Binding-site contacts:
Ligand atom C' contacts residue TYR325 of chain 2.A at 3.4 Å (hydrophobic).
Ligand atom N4 contacts residue ASP70 of chain 2.A at 3.9 Å.
Ligand atom O4' contacts residue ARG71 of chain 2.A at 3.1 Å (salt-bridge).
Ligand atom CM4 contacts residue TRP97 of chain 2.A at 3.5 Å (hydrophobic).
Ligand atom C1 contacts residue ASP70 of chain 2.A at 3.3 Å.
Ligand atom O1' contacts residue ARG290 of chain 2.A at 3.4 Å (salt-bridge).
Ligand atom C4 contacts residue GLU196 of chain 2.A at 4.2 Å.
Ligand atom C5 contacts residue TYR325 of chain 2.A at 3.3 Å (hydrophobic).
Ligand atom C4' contacts residue ARG71 of chain 2.A at 4.0 Å.
Ligand atom C4 contacts residue ASP70 of chain 2.A at 3.1 Å.
Ligand atom C' contacts residue ARG37 of chain 2.A at 3.6 Å.
Ligand atom O2' contacts residue ASP70 of chain 2.A at 4.1 Å.
Ligand atom C1 contacts residue ARG37 of chain 2.A at 4.1 Å.
Ligand atom C6 contacts residue TYR325 of chain 2.A at 2.8 Å (hydrophobic).
Ligand atom C6 contacts residue GLU196 of chain 2.A at 4.3 Å.
Ligand atom O2' contacts residue ARG37 of chain 2.A at 3.4 Å (salt-bridge).
Ligand atom CM4 contacts residue ASP70 of chain 2.A at 3.4 Å.
Ligand atom C' contacts residue ARG290 of chain 2.A at 4.0 Å.
Ligand atom O4' contacts residue ASP70 of chain 2.A at 4.1 Å.
Ligand atom O1' contacts residue TYR325 of chain 2.A at 3.2 Å (h-bond).
Ligand atom O1' contacts residue ARG37 of chain 2.A at 4.0 Å.
Ligand atom C6 contacts residue ASP70 of chain 2.A at 3.0 Å.
Ligand atom C3 contacts residue TYR325 of chain 2.A at 4.2 Å (hydrophobic).
Ligand atom O2' contacts residue ARG290 of chain 2.A at 3.8 Å.
Ligand atom C5 contacts residue GLU196 of chain 2.A at 4.0 Å.
Ligand atom C6 contacts residue ARG37 of chain 2.A at 3.7 Å.
Ligand atom C5 contacts residue ASP70 of chain 2.A at 2.9 Å.
Ligand atom O1' contacts residue ARG211 of chain 2.A at 3.5 Å (salt-bridge).
Ligand atom C1 contacts residue TYR325 of chain 2.A at 3.0 Å (hydrophobic).
Ligand atom C4 contacts residue TYR325 of chain 2.A at 4.0 Å (hydrophobic).
Ligand atom C' contacts residue ASP70 of chain 2.A at 4.2 Å.
Ligand atom C4' contacts residue ASP70 of chain 2.A at 3.6 Å.
Ligand atom C2 contacts residue ASP70 of chain 2.A at 3.5 Å.
Ligand atom C6 contacts residue GLU38 of chain 2.A at 3.8 Å.
Ligand atom CM4 contacts residue ARG71 of chain 2.A at 3.7 Å.
Ligand atom N4 contacts residue GLU146 of chain 2.A at 3.9 Å.
Ligand atom C5 contacts residue GLU38 of chain 2.A at 3.7 Å.
Ligand atom N3 contacts residue ASP70 of chain 2.A at 4.4 Å.
Ligand atom C2 contacts residue TYR325 of chain 2.A at 3.8 Å (hydrophobic).
Ligand atom C3 contacts residue ASP70 of chain 2.A at 3.5 Å.

The small molecule below binds the protein below.
Small molecule (SMILES): CC(=O)Nc1ccc(C(=O)O)cc1N

Sequence of chain 2.A:
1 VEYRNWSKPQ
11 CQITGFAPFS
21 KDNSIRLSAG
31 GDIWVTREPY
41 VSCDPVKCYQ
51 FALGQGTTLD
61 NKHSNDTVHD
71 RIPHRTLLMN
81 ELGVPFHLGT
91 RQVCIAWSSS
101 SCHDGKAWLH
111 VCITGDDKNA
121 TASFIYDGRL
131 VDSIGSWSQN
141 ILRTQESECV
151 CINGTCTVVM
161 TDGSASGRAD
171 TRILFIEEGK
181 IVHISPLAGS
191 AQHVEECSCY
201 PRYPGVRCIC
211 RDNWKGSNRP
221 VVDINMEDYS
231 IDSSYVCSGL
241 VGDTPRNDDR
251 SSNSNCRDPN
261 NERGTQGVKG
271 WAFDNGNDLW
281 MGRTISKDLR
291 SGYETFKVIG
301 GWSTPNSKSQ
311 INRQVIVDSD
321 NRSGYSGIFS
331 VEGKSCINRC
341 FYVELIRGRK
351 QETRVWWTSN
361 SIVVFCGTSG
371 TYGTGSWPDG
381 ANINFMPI